Sequence of chain 1.A:
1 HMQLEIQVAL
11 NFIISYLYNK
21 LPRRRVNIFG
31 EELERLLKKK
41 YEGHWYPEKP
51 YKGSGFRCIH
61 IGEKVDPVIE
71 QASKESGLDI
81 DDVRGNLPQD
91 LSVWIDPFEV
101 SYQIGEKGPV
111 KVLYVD

This small molecule binds to this protein.
Small molecule (SMILES): CC(C)n1cnc2cc(C(=O)O)ccc21

Binding-site contacts:
Ligand atom C01 contacts residue PHE98 of chain 1.A at 3.8 Å (hydrophobic).
Ligand atom N09 contacts residue PRO50 of chain 1.A at 4.1 Å.
Ligand atom C04 contacts residue PHE98 of chain 1.A at 4.2 Å (hydrophobic).
Ligand atom C10 contacts residue PRO50 of chain 1.A at 4.0 Å (hydrophobic).
Ligand atom C11 contacts residue PRO50 of chain 1.A at 4.0 Å (hydrophobic).
Ligand atom C05 contacts residue PRO47 of chain 1.A at 4.5 Å (hydrophobic).
Ligand atom N09 contacts residue PRO47 of chain 1.A at 3.9 Å.
Ligand atom N09 contacts residue GLU48 of chain 1.A at 4.3 Å.
Ligand atom C05 contacts residue PHE98 of chain 1.A at 3.9 Å (hydrophobic).
Ligand atom C13 contacts residue PHE98 of chain 1.A at 3.9 Å (hydrophobic).
Ligand atom C02 contacts residue ASP116 of chain 1.A at 4.5 Å.
Ligand atom C02 contacts residue PHE98 of chain 1.A at 4.3 Å (hydrophobic).
Ligand atom O14 contacts residue PHE98 of chain 1.A at 3.3 Å.
Ligand atom C03 contacts residue PHE98 of chain 1.A at 4.3 Å (hydrophobic).
Ligand atom C06 contacts residue PHE98 of chain 1.A at 3.8 Å (hydrophobic).
Ligand atom N09 contacts residue PHE98 of chain 1.A at 4.3 Å.
Ligand atom N07 contacts residue PRO50 of chain 1.A at 3.7 Å.
Ligand atom C08 contacts residue PRO47 of chain 1.A at 4.4 Å (hydrophobic).
Ligand atom C08 contacts residue PRO50 of chain 1.A at 3.4 Å (hydrophobic).